Binding-site contacts:
Ligand atom O7 contacts residue ASN801 of chain 1.A at 3.9 Å.
Ligand atom C7 contacts residue ASN801 of chain 1.A at 3.6 Å.
Ligand atom C1 contacts residue SER803 of chain 1.A at 3.5 Å.
Ligand atom C5 contacts residue ASN801 of chain 1.A at 3.6 Å.
Ligand atom C3 contacts residue ASN801 of chain 1.A at 3.8 Å.
Ligand atom C6 contacts residue GLN804 of chain 1.A at 3.9 Å.
Ligand atom C6 contacts residue SER803 of chain 1.A at 4.4 Å.
Ligand atom C2 contacts residue ASN801 of chain 1.A at 2.5 Å.
Ligand atom C5 contacts residue SER803 of chain 1.A at 3.7 Å.
Ligand atom N2 contacts residue ASN801 of chain 1.A at 2.9 Å (h-bond).
Ligand atom O5 contacts residue SER803 of chain 1.A at 3.6 Å.
Ligand atom C4 contacts residue ASN801 of chain 1.A at 4.2 Å.
Ligand atom O5 contacts residue ASN801 of chain 1.A at 2.4 Å (h-bond).
Ligand atom O6 contacts residue GLN804 of chain 1.A at 4.1 Å.
Ligand atom C1 contacts residue ASN801 of chain 1.A at 1.4 Å.

The protein below binds the small molecule below.
Small molecule (SMILES): CC(=O)N[C@@H]1[C@@H](O)[C@H](O)[C@@H](CO)O[C@H]1O

Sequence of chain 1.A:
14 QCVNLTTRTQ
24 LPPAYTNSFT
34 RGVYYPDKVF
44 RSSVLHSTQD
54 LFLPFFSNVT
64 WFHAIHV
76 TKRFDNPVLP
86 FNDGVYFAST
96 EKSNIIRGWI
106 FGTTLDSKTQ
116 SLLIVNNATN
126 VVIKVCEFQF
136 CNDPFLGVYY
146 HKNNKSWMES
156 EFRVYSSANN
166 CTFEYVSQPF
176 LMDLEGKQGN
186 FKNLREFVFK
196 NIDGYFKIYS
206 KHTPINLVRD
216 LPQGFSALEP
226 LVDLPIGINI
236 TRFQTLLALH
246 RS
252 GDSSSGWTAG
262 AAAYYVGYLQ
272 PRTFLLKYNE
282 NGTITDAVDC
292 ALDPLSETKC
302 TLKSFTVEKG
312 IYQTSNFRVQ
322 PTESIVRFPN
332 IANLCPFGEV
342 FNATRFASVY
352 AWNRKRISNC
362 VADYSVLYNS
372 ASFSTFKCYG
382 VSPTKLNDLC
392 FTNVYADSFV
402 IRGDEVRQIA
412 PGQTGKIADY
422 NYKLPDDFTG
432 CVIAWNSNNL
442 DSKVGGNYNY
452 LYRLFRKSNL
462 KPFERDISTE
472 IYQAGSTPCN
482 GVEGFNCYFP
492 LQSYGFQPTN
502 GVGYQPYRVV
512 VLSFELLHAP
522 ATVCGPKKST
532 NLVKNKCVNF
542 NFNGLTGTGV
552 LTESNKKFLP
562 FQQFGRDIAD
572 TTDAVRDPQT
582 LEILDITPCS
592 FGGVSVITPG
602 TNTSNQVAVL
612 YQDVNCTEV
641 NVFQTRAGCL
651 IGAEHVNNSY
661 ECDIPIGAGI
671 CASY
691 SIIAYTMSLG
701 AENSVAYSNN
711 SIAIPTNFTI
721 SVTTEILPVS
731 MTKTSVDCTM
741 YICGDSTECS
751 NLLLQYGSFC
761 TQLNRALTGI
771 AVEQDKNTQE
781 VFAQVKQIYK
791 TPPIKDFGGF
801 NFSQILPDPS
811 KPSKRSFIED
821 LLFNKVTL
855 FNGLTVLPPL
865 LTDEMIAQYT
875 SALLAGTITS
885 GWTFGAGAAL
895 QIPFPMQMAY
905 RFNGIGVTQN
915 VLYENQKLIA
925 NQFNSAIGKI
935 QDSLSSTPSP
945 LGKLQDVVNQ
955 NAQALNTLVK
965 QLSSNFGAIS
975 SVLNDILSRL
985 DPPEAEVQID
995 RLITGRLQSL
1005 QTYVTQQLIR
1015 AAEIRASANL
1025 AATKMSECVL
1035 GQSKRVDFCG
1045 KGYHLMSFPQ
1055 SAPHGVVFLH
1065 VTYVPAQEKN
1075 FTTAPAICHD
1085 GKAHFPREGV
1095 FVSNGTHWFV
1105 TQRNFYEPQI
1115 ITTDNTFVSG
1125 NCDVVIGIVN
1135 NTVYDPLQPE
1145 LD